Binding-site contacts:
Ligand atom C8 contacts residue ASN284 of chain 1.A at 3.6 Å.
Ligand atom C3 contacts residue GLU672 of chain 1.A at 3.4 Å.
Ligand atom C10 contacts residue HIS341 of chain 1.A at 3.3 Å.
Ligand atom C9 contacts residue THR378 of chain 1.A at 3.8 Å.
Ligand atom N1 contacts residue HIS377 of chain 1.A at 3.5 Å (h-bond).
Ligand atom O7 contacts residue LEU136 of chain 1.A at 3.3 Å.
Ligand atom O5 contacts residue HIS377 of chain 1.A at 3.8 Å.
Ligand atom O2 contacts residue TYR573 of chain 1.A at 3.0 Å (h-bond).
Ligand atom C10 contacts residue LEU136 of chain 1.A at 3.9 Å (hydrophobic).
Ligand atom C2 contacts residue HIS377 of chain 1.A at 3.4 Å.
Ligand atom C10 contacts residue ASP339 of chain 1.A at 3.5 Å.
Ligand atom O3 contacts residue GLY675 of chain 1.A at 3.0 Å (h-bond).
Ligand atom O2 contacts residue GLU672 of chain 1.A at 3.1 Å (salt-bridge).
Ligand atom C6 contacts residue GLY135 of chain 1.A at 3.7 Å.
Ligand atom O6 contacts residue ASN484 of chain 1.A at 2.8 Å (h-bond).
Ligand atom O3 contacts residue ALA673 of chain 1.A at 3.4 Å (h-bond).
Ligand atom O3 contacts residue GLU672 of chain 1.A at 2.7 Å (salt-bridge).
Ligand atom O8 contacts residue ASN284 of chain 1.A at 2.8 Å (h-bond).
Ligand atom C6 contacts residue ASN484 of chain 1.A at 3.3 Å.
Ligand atom O4 contacts residue SER674 of chain 1.A at 3.4 Å.
Ligand atom O6 contacts residue HIS377 of chain 1.A at 2.7 Å (h-bond).
Ligand atom O4 contacts residue ASN484 of chain 1.A at 3.4 Å (h-bond).
Ligand atom O6 contacts residue LEU139 of chain 1.A at 3.8 Å.
Ligand atom C2 contacts residue GLU672 of chain 1.A at 3.8 Å.
Ligand atom O4 contacts residue GLY675 of chain 1.A at 2.7 Å (h-bond).
Ligand atom O3 contacts residue SER674 of chain 1.A at 3.0 Å (h-bond).
Ligand atom O5 contacts residue LEU136 of chain 1.A at 3.6 Å (h-bond).
Ligand atom C7 contacts residue ASN284 of chain 1.A at 3.4 Å.
Ligand atom C6 contacts residue HIS377 of chain 1.A at 3.6 Å.
Ligand atom O8 contacts residue ASP283 of chain 1.A at 3.9 Å.
Ligand atom O7 contacts residue ASP283 of chain 1.A at 3.7 Å.
Ligand atom C5 contacts residue LEU136 of chain 1.A at 3.8 Å (hydrophobic).
Ligand atom C4 contacts residue GLY675 of chain 1.A at 3.7 Å.
Ligand atom O6 contacts residue VAL455 of chain 1.A at 3.8 Å.
Ligand atom O2 contacts residue ASN284 of chain 1.A at 3.1 Å (h-bond).
Ligand atom C5 contacts residue GLY135 of chain 1.A at 3.7 Å.
Ligand atom N1 contacts residue ASN284 of chain 1.A at 3.5 Å (h-bond).
Ligand atom O9 contacts residue ASN284 of chain 1.A at 3.6 Å.
Ligand atom C7 contacts residue LEU136 of chain 1.A at 3.7 Å (hydrophobic).
Ligand atom C3 contacts residue GLY675 of chain 1.A at 3.8 Å.

The protein below binds the small molecule below.
Small molecule (SMILES): CCOC(=O)C(=O)N[C@@H]1O[C@H](CO)[C@@H](O)[C@H](O)[C@H]1O

Sequence of chain 1.A:
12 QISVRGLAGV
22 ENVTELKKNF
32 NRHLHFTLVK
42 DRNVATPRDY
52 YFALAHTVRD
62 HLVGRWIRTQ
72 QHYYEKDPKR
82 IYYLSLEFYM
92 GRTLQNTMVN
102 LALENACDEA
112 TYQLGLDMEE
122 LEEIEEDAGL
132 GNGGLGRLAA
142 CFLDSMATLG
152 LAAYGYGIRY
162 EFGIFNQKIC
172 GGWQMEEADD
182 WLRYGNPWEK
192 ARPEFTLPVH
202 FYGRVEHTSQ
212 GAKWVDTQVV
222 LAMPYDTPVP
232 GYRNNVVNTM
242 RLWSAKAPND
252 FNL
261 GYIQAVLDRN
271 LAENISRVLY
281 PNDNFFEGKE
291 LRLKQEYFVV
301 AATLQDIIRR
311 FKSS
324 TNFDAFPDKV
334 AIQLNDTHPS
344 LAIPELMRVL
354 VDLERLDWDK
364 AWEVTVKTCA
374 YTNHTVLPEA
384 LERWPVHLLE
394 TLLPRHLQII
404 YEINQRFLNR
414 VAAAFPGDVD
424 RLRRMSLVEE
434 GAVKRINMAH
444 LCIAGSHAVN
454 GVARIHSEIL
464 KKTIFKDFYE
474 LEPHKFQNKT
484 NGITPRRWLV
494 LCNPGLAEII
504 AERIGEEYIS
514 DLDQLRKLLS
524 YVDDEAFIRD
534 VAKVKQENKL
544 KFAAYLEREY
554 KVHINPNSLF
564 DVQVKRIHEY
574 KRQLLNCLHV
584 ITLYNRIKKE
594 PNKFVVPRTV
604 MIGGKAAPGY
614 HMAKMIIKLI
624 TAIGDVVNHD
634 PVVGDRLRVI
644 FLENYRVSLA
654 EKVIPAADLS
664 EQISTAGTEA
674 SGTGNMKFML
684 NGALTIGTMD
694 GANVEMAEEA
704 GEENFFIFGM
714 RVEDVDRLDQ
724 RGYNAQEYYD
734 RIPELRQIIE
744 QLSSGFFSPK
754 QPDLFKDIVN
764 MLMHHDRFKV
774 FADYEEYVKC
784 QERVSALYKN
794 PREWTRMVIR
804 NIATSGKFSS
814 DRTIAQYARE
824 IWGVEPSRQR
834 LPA